Sequence of chain 1.C:
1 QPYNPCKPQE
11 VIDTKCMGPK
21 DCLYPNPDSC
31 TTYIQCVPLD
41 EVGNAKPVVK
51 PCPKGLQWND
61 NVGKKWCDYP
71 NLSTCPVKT

This protein binds this small molecule.
Small molecule (SMILES): CC(=O)N[C@@H]1[C@@H](O)[C@H](O[C@@H]2O[C@H](CO)[C@@H](O[C@@H]3O[C@H](CO)[C@@H](O[C@@H]4O[C@H](CO)[C@@H](O[C@@H]5O[C@H](CO)[C@@H](O[C@@H]6O[C@H](CO)[C@@H](O)[C@H](O)[C@H]6NC(C)=O)[C@H](O)[C@H]5NC(C)=O)[C@H](O)[C@H]4NC(C)=O)[C@H](O)[C@H]3NC(C)=O)[C@H](O)[C@H]2NC(C)=O)[C@@H](CO)O[C@H]1O

Binding-site contacts:
Ligand atom O3 contacts residue LYS50 of chain 1.D at 3.1 Å (salt-bridge).
Ligand atom O6 contacts residue LYS15 of chain 1.C at 2.9 Å (salt-bridge).
Ligand atom C7 contacts residue TYR69 of chain 1.C at 3.4 Å (hydrophobic).
Ligand atom O6 contacts residue LYS50 of chain 1.D at 3.1 Å.
Ligand atom O6 contacts residue TYR33 of chain 1.D at 3.1 Å (h-bond).
Ligand atom O6 contacts residue LEU56 of chain 1.D at 3.4 Å.
Ligand atom O6 contacts residue CYS67 of chain 1.C at 2.7 Å (h-bond).
Ligand atom N2 contacts residue NAG2 of chain 1.H at 2.8 Å (h-bond).
Ligand atom O3 contacts residue TRP66 of chain 1.C at 3.6 Å.
Ligand atom C8 contacts residue ASP68 of chain 1.C at 3.4 Å.
Ligand atom O7 contacts residue NAG1 of chain 1.H at 2.8 Å (h-bond).
Ligand atom O5 contacts residue TRP66 of chain 1.C at 3.3 Å.
Ligand atom C6 contacts residue PRO19 of chain 1.C at 3.2 Å (hydrophobic).
Ligand atom C8 contacts residue CYS36 of chain 1.C at 3.1 Å (hydrophobic).
Ligand atom O3 contacts residue GLN35 of chain 1.C at 3.0 Å (h-bond).
Ligand atom C6 contacts residue NAG4 of chain 1.H at 3.4 Å.
Ligand atom C2 contacts residue NAG2 of chain 1.H at 3.5 Å.
Ligand atom C6 contacts residue CYS67 of chain 1.C at 3.4 Å (hydrophobic).
Ligand atom C7 contacts residue GLN35 of chain 1.C at 3.4 Å.
Ligand atom C8 contacts residue CYS16 of chain 1.C at 3.6 Å (hydrophobic).
Ligand atom O7 contacts residue NAG5 of chain 1.H at 2.9 Å (h-bond).
Ligand atom C8 contacts residue TYR69 of chain 1.C at 3.3 Å (hydrophobic).
Ligand atom C8 contacts residue NAG4 of chain 1.H at 3.5 Å.
Ligand atom O6 contacts residue GLN35 of chain 1.C at 3.4 Å (h-bond).
Ligand atom O7 contacts residue NAG2 of chain 1.H at 3.2 Å.
Ligand atom N2 contacts residue CYS16 of chain 1.C at 3.0 Å (h-bond).
Ligand atom O3 contacts residue TYR69 of chain 1.C at 3.3 Å.
Ligand atom O7 contacts residue NAG4 of chain 1.H at 3.4 Å.
Ligand atom C1 contacts residue NAG2 of chain 1.H at 3.2 Å.
Ligand atom N2 contacts residue TYR69 of chain 1.C at 3.5 Å.
Ligand atom N2 contacts residue NAG4 of chain 1.H at 2.8 Å (h-bond).
Ligand atom C8 contacts residue GLN35 of chain 1.D at 3.0 Å.
Ligand atom C6 contacts residue NAG2 of chain 1.H at 3.5 Å.
Ligand atom O4 contacts residue NAG6 of chain 1.H at 3.4 Å (h-bond).
Ligand atom C7 contacts residue GLN35 of chain 1.D at 3.4 Å.
Ligand atom C6 contacts residue TYR33 of chain 1.D at 3.6 Å (hydrophobic).
Ligand atom O7 contacts residue LYS50 of chain 1.D at 3.2 Å (salt-bridge).
Ligand atom O7 contacts residue TYR69 of chain 1.C at 3.5 Å (h-bond).
Ligand atom O7 contacts residue NAG3 of chain 1.H at 2.7 Å (h-bond).
Ligand atom O6 contacts residue NAG2 of chain 1.H at 2.8 Å (h-bond).

Sequence of chain 1.D:
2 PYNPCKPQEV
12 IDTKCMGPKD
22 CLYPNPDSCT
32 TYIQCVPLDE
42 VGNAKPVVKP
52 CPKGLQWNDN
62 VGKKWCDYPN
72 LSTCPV